Binding-site contacts:
Ligand atom O4 contacts residue ARG247 of chain 1.A at 3.2 Å (salt-bridge).
Ligand atom O6 contacts residue MAN1 of chain 3.C at 2.4 Å (h-bond).
Ligand atom O3 contacts residue ASN249 of chain 1.A at 2.8 Å (h-bond).
Ligand atom O6 contacts residue THR310 of chain 1.A at 3.7 Å.
Ligand atom O6 contacts residue GLN375 of chain 1.A at 3.0 Å.
Ligand atom C4 contacts residue GLU294 of chain 1.A at 3.5 Å.
Ligand atom O4 contacts residue GLY312 of chain 1.A at 3.7 Å.
Ligand atom C8 contacts residue GLN311 of chain 1.A at 3.8 Å.
Ligand atom C6 contacts residue MAN1 of chain 3.C at 2.9 Å.
Ligand atom O3 contacts residue GLY312 of chain 1.A at 3.0 Å (h-bond).
Ligand atom C6 contacts residue PRO309 of chain 1.A at 3.5 Å (hydrophobic).
Ligand atom C6 contacts residue THR310 of chain 1.A at 3.7 Å.
Ligand atom C2 contacts residue ASN120 of chain 3.A at 2.4 Å.
Ligand atom O6 contacts residue LYS308 of chain 1.A at 3.4 Å (salt-bridge).
Ligand atom O4 contacts residue ILE287 of chain 1.A at 3.4 Å.
Ligand atom N2 contacts residue ASN120 of chain 3.A at 2.9 Å (h-bond).
Ligand atom C6 contacts residue ASP250 of chain 1.A at 3.5 Å.
Ligand atom C6 contacts residue LEU373 of chain 1.A at 3.5 Å (hydrophobic).
Ligand atom O6 contacts residue ASP250 of chain 1.A at 2.5 Å (salt-bridge).
Ligand atom C7 contacts residue ASN120 of chain 3.A at 3.7 Å.
Ligand atom O3 contacts residue GLU294 of chain 1.A at 2.7 Å (salt-bridge).
Ligand atom C3 contacts residue GLU294 of chain 1.A at 3.3 Å.
Ligand atom O4 contacts residue GLU294 of chain 1.A at 2.8 Å (salt-bridge).
Ligand atom O5 contacts residue GLY374 of chain 1.A at 3.2 Å.
Ligand atom O2 contacts residue GLY312 of chain 1.A at 3.0 Å.
Ligand atom O3 contacts residue GLN311 of chain 1.A at 3.4 Å.
Ligand atom O3 contacts residue LEU296 of chain 1.A at 3.6 Å.
Ligand atom O2 contacts residue ASN249 of chain 1.A at 2.9 Å (h-bond).
Ligand atom C3 contacts residue ASN120 of chain 3.A at 3.7 Å.
Ligand atom O6 contacts residue ILE285 of chain 1.A at 2.9 Å (h-bond).
Ligand atom O2 contacts residue LEU296 of chain 1.A at 3.3 Å.
Ligand atom C6 contacts residue ILE285 of chain 1.A at 3.4 Å (hydrophobic).
Ligand atom O5 contacts residue ASP250 of chain 1.A at 3.5 Å (salt-bridge).
Ligand atom O3 contacts residue ARG283 of chain 1.A at 3.0 Å (salt-bridge).
Ligand atom O5 contacts residue ASN120 of chain 3.A at 2.4 Å (h-bond).
Ligand atom C3 contacts residue GLY312 of chain 1.A at 3.2 Å.
Ligand atom O3 contacts residue ASP250 of chain 1.A at 2.8 Å (salt-bridge).
Ligand atom O5 contacts residue GLN375 of chain 1.A at 3.4 Å (h-bond).
Ligand atom C5 contacts residue ASN120 of chain 3.A at 3.7 Å.
Ligand atom C1 contacts residue ASN120 of chain 3.A at 1.4 Å.

Sequence of chain 1.A:
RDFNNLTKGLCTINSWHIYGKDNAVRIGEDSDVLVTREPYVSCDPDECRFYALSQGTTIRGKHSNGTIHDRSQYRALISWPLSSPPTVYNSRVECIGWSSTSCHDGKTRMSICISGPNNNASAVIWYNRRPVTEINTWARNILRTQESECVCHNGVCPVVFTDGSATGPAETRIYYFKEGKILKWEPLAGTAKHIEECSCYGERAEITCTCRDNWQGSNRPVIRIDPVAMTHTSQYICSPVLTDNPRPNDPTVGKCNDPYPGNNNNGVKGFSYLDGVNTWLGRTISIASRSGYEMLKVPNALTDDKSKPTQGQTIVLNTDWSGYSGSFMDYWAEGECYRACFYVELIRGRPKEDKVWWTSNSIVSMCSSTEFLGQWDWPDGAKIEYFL

A protein and the small-molecule ligand that binds it are described below.
Small molecule (SMILES): CC(=O)N[C@H]1[C@H](O[C@H]2[C@H](O)[C@@H](NC(C)=O)CO[C@@H]2CO)O[C@H](CO)[C@@H](O[C@@H]2O[C@H](CO)[C@@H](O)[C@H](O[C@H]3O[C@H](CO)[C@@H](O)[C@H](O)[C@@H]3O[C@H]3O[C@H](CO)[C@@H](O)[C@H](O)[C@@H]3O[C@H]3O[C@H](CO)[C@@H](O)[C@H](O)[C@@H]3O)[C@@H]2O)[C@@H]1O

Sequence of chain 3.A:
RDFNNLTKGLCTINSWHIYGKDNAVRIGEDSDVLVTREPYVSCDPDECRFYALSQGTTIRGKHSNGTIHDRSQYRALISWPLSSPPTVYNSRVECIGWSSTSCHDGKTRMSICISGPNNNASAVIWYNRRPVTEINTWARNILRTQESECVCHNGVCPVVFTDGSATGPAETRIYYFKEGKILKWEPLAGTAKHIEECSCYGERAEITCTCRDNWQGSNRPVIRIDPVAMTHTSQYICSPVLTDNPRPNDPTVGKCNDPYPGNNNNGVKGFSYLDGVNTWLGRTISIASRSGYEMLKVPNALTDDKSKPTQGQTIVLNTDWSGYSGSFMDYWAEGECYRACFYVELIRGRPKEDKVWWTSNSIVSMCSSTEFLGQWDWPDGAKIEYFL